A small-molecule ligand and the protein it binds are described below.
Small molecule (SMILES): CC(=O)N[C@@H]1[C@@H](O)[C@H](O)[C@@H](CO)O[C@H]1O

Sequence of chain 1.A:
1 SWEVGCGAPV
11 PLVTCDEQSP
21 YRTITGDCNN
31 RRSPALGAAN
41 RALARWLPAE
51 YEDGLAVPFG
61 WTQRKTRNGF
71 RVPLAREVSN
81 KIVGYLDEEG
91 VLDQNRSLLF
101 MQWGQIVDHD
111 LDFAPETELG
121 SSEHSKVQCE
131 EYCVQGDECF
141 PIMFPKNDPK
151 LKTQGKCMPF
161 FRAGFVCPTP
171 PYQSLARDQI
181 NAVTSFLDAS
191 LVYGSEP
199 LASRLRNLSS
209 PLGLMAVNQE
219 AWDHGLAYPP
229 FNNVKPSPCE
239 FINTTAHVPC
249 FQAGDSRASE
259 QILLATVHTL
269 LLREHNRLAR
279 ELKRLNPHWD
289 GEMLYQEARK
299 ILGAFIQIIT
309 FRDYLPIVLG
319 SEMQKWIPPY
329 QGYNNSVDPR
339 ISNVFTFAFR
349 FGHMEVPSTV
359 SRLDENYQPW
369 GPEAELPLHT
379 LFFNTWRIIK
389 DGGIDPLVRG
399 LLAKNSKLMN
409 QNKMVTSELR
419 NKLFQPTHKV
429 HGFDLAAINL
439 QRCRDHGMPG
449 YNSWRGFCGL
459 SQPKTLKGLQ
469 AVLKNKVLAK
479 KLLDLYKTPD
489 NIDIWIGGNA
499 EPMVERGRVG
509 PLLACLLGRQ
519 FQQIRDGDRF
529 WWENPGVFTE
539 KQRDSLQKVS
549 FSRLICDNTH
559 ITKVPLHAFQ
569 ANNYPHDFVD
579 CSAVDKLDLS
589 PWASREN

Binding-site contacts:
Ligand atom O5 contacts residue ASN332 of chain 1.A at 2.4 Å (h-bond).
Ligand atom O5 contacts residue VAL335 of chain 1.A at 3.7 Å.
Ligand atom C7 contacts residue ASN332 of chain 1.A at 3.4 Å.
Ligand atom C4 contacts residue ASN332 of chain 1.A at 4.2 Å.
Ligand atom C2 contacts residue ASN332 of chain 1.A at 2.3 Å.
Ligand atom C1 contacts residue ASN332 of chain 1.A at 1.4 Å.
Ligand atom C5 contacts residue SER334 of chain 1.A at 4.0 Å.
Ligand atom C1 contacts residue VAL335 of chain 1.A at 4.3 Å (hydrophobic).
Ligand atom O5 contacts residue SER334 of chain 1.A at 3.6 Å (h-bond).
Ligand atom O7 contacts residue ASN332 of chain 1.A at 3.5 Å (h-bond).
Ligand atom N2 contacts residue ASN332 of chain 1.A at 2.8 Å (h-bond).
Ligand atom C5 contacts residue ASN332 of chain 1.A at 3.6 Å.
Ligand atom C3 contacts residue ASN332 of chain 1.A at 3.7 Å.
Ligand atom C1 contacts residue SER334 of chain 1.A at 3.3 Å.